Sequence of chain 1.A:
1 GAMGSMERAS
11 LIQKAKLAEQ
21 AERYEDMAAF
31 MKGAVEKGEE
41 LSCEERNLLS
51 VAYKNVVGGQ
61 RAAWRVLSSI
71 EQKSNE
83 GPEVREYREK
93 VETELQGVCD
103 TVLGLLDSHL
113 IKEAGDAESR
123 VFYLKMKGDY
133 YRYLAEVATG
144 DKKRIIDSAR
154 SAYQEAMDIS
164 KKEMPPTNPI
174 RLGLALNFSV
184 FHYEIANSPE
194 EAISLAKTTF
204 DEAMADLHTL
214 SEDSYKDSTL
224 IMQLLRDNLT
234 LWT

Binding-site contacts:
Ligand atom C contacts residue LEU179 of chain 1.A at 3.5 Å (hydrophobic).
Ligand atom CE1 contacts residue TRP235 of chain 1.A at 3.3 Å (hydrophobic).
Ligand atom O2P contacts residue ARG61 of chain 1.A at 3.0 Å (salt-bridge).
Ligand atom O3P contacts residue ARG134 of chain 1.A at 2.8 Å (salt-bridge).
Ligand atom CD1 contacts residue TRP235 of chain 1.A at 3.3 Å (hydrophobic).
Ligand atom CD1 contacts residue LEU234 of chain 1.A at 3.5 Å (hydrophobic).
Ligand atom CZ contacts residue TRP235 of chain 1.A at 3.5 Å (hydrophobic).
Ligand atom N contacts residue ASN180 of chain 1.A at 2.8 Å (h-bond).
Ligand atom CE2 contacts residue TRP235 of chain 1.A at 3.7 Å (hydrophobic).
Ligand atom CG contacts residue ARG65 of chain 1.A at 3.6 Å.
Ligand atom N contacts residue ASN231 of chain 1.A at 2.8 Å (h-bond).
Ligand atom CB contacts residue ASN231 of chain 1.A at 3.5 Å.
Ligand atom CA contacts residue ASN231 of chain 1.A at 3.7 Å.
Ligand atom O3P contacts residue TYR135 of chain 1.A at 2.7 Å (h-bond).
Ligand atom CD contacts residue LYS127 of chain 1.A at 3.7 Å.
Ligand atom CG2 contacts residue VAL183 of chain 1.A at 3.6 Å (hydrophobic).
Ligand atom CB contacts residue ASN231 of chain 1.A at 3.5 Å.
Ligand atom CE contacts residue ARG61 of chain 1.A at 3.7 Å.
Ligand atom CD2 contacts residue GLU187 of chain 1.A at 2.8 Å.
Ligand atom CE contacts residue ARG65 of chain 1.A at 3.2 Å.
Ligand atom CA contacts residue ASN180 of chain 1.A at 3.4 Å.
Ligand atom CE2 contacts residue GLU187 of chain 1.A at 3.4 Å.
Ligand atom OE1 contacts residue LYS127 of chain 1.A at 2.8 Å (salt-bridge).
Ligand atom CG contacts residue GLU187 of chain 1.A at 3.7 Å.
Ligand atom SD contacts residue ARG65 of chain 1.A at 3.4 Å (salt-bridge).
Ligand atom CZ contacts residue TYR186 of chain 1.A at 3.5 Å (hydrophobic).
Ligand atom N contacts residue LEU179 of chain 1.A at 3.4 Å.
Ligand atom O contacts residue LEU179 of chain 1.A at 3.7 Å.
Ligand atom CG contacts residue ASN55 of chain 1.A at 3.7 Å.
Ligand atom O contacts residue ASN231 of chain 1.A at 2.9 Å (h-bond).
Ligand atom CB contacts residue ASN180 of chain 1.A at 3.3 Å.
Ligand atom CB contacts residue ASN180 of chain 1.A at 3.4 Å.
Ligand atom C contacts residue ASN180 of chain 1.A at 3.6 Å.
Ligand atom O1P contacts residue ARG61 of chain 1.A at 2.8 Å (salt-bridge).
Ligand atom CA contacts residue ASN180 of chain 1.A at 3.7 Å.
Ligand atom O contacts residue VAL183 of chain 1.A at 3.4 Å.
Ligand atom CE2 contacts residue TYR186 of chain 1.A at 3.3 Å (hydrophobic).
Ligand atom CG contacts residue TRP235 of chain 1.A at 3.5 Å (hydrophobic).
Ligand atom O2P contacts residue ARG134 of chain 1.A at 2.8 Å (salt-bridge).
Ligand atom N contacts residue GLU187 of chain 1.A at 3.5 Å (salt-bridge).

This protein binds this small molecule.
Small molecule (SMILES): CSCC[C@H](NC(=O)[C@H](C)N)C(=O)N[C@@H](Cc1ccccc1)C(=O)N[C@@H](C)C(=O)N[C@H](C(=O)N[C@@H](CCC(=O)O)C(=O)NCC(=O)N1CCC[C@H]1C=O)[C@@H](C)OP(=O)(O)O